This protein binds this small molecule.
Small molecule (SMILES): CC(=O)N[C@H]1[C@H](O[C@H]2[C@H](O)[C@@H](NC(C)=O)CO[C@@H]2CO)O[C@H](CO)[C@@H](O)[C@@H]1O

Binding-site contacts:
Ligand atom C1 contacts residue TYR135 of chain 1.C at 4.3 Å (hydrophobic).
Ligand atom N2 contacts residue ASN118 of chain 1.C at 2.9 Å (h-bond).
Ligand atom C8 contacts residue ASN106 of chain 1.C at 3.7 Å.
Ligand atom C8 contacts residue ASN118 of chain 1.C at 3.8 Å.
Ligand atom C8 contacts residue VAL104 of chain 1.C at 4.0 Å (hydrophobic).
Ligand atom C1 contacts residue ASN118 of chain 1.C at 1.4 Å.
Ligand atom N2 contacts residue LEU137 of chain 1.C at 4.0 Å.
Ligand atom C7 contacts residue VAL104 of chain 1.C at 4.2 Å (hydrophobic).
Ligand atom C7 contacts residue ASN118 of chain 1.C at 3.6 Å.
Ligand atom O5 contacts residue ASN118 of chain 1.C at 2.4 Å (h-bond).
Ligand atom C7 contacts residue TYR135 of chain 1.C at 3.9 Å (hydrophobic).
Ligand atom C3 contacts residue ASP290 of chain 1.C at 4.5 Å.
Ligand atom O7 contacts residue TYR135 of chain 1.C at 4.0 Å.
Ligand atom C7 contacts residue LEU137 of chain 1.C at 4.1 Å (hydrophobic).
Ligand atom C3 contacts residue ASN118 of chain 1.C at 3.6 Å.
Ligand atom C2 contacts residue ASN118 of chain 1.C at 2.4 Å.
Ligand atom C7 contacts residue ASN106 of chain 1.C at 4.3 Å.
Ligand atom C6 contacts residue ASN118 of chain 1.C at 4.2 Å.
Ligand atom O7 contacts residue VAL104 of chain 1.C at 3.9 Å.
Ligand atom N2 contacts residue ASP290 of chain 1.C at 4.4 Å.
Ligand atom C3 contacts residue TYR135 of chain 1.C at 4.4 Å (hydrophobic).
Ligand atom C8 contacts residue TYR135 of chain 1.C at 3.7 Å (hydrophobic).
Ligand atom C5 contacts residue ASN118 of chain 1.C at 3.6 Å.
Ligand atom O7 contacts residue LEU137 of chain 1.C at 4.0 Å.
Ligand atom C4 contacts residue ASN118 of chain 1.C at 4.2 Å.
Ligand atom O3 contacts residue ASP290 of chain 1.C at 4.0 Å.
Ligand atom O7 contacts residue ASN106 of chain 1.C at 4.3 Å.

Sequence of chain 1.C:
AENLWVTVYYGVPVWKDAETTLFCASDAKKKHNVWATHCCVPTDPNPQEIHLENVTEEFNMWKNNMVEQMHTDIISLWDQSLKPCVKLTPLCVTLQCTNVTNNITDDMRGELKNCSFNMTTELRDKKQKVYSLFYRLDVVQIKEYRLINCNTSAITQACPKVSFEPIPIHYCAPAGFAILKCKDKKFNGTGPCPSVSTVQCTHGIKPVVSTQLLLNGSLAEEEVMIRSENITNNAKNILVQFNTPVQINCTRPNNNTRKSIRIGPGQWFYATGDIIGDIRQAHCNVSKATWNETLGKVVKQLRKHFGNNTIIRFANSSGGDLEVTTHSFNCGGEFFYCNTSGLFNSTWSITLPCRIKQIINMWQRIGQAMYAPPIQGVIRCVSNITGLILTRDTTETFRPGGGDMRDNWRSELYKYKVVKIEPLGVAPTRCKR